Binding-site contacts:
Ligand atom C3 contacts residue ASN110 of chain 1.B at 4.4 Å.
Ligand atom O1 contacts residue ASN110 of chain 1.B at 2.9 Å (h-bond).
Ligand atom C1 contacts residue PHE55 of chain 1.B at 3.9 Å (hydrophobic).
Ligand atom O1 contacts residue VAL59 of chain 1.B at 4.3 Å.
Ligand atom C8 contacts residue VAL64 of chain 1.B at 4.1 Å (hydrophobic).
Ligand atom C11 contacts residue PHE116 of chain 1.B at 3.3 Å (hydrophobic).
Ligand atom C9 contacts residue VAL64 of chain 1.B at 3.6 Å (hydrophobic).
Ligand atom C5 contacts residue VAL64 of chain 1.B at 4.0 Å (hydrophobic).
Ligand atom C4 contacts residue ASN110 of chain 1.B at 3.4 Å.
Ligand atom C4 contacts residue PHE116 of chain 1.B at 3.4 Å (hydrophobic).
Ligand atom C5 contacts residue PHE116 of chain 1.B at 4.0 Å (hydrophobic).
Ligand atom C2 contacts residue PHE116 of chain 1.B at 3.5 Å (hydrophobic).
Ligand atom C1 contacts residue CYS106 of chain 1.B at 4.2 Å (hydrophobic).
Ligand atom C2 contacts residue ASN110 of chain 1.B at 3.9 Å.
Ligand atom C4 contacts residue TYR109 of chain 1.B at 4.3 Å (hydrophobic).
Ligand atom C3 contacts residue VAL59 of chain 1.B at 4.5 Å (hydrophobic).
Ligand atom O1 contacts residue PHE116 of chain 1.B at 4.1 Å.
Ligand atom N1 contacts residue ILE54 of chain 1.B at 4.1 Å.
Ligand atom N2 contacts residue PHE116 of chain 1.B at 3.5 Å.
Ligand atom C5 contacts residue ASN110 of chain 1.B at 4.0 Å.
Ligand atom C1 contacts residue VAL59 of chain 1.B at 3.9 Å (hydrophobic).
Ligand atom C3 contacts residue PHE116 of chain 1.B at 3.2 Å (hydrophobic).
Ligand atom C2 contacts residue VAL59 of chain 1.B at 3.9 Å (hydrophobic).
Ligand atom N1 contacts residue VAL59 of chain 1.B at 3.5 Å.
Ligand atom O1 contacts residue CYS106 of chain 1.B at 4.0 Å.
Ligand atom C11 contacts residue VAL59 of chain 1.B at 4.2 Å (hydrophobic).
Ligand atom C6 contacts residue TYR109 of chain 1.B at 4.1 Å (hydrophobic).
Ligand atom N2 contacts residue VAL64 of chain 1.B at 3.7 Å.
Ligand atom N1 contacts residue PHE116 of chain 1.B at 3.7 Å.
Ligand atom C6 contacts residue ASN110 of chain 1.B at 3.7 Å.
Ligand atom C1 contacts residue ILE54 of chain 1.B at 3.6 Å (hydrophobic).
Ligand atom C10 contacts residue VAL64 of chain 1.B at 3.5 Å (hydrophobic).
Ligand atom C10 contacts residue PHE116 of chain 1.B at 4.0 Å (hydrophobic).
Ligand atom C11 contacts residue VAL64 of chain 1.B at 4.4 Å (hydrophobic).

Sequence of chain 1.B:
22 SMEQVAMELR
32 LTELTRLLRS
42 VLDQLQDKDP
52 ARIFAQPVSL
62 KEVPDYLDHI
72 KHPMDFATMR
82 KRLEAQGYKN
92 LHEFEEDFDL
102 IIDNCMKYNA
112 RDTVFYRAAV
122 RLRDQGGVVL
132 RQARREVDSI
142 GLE

A small-molecule ligand and the protein it binds are described below.
Small molecule (SMILES): CNC(=O)c1cnc2ccccc2c1